The small molecule below binds the protein below.
Small molecule (SMILES): CC(=O)N[C@@H]1[C@@H](O)[C@H](O)[C@@H](CO)O[C@H]1O

Binding-site contacts:
Ligand atom C8 contacts residue ALA152 of chain 1.B at 3.9 Å (hydrophobic).
Ligand atom C6 contacts residue VAL156 of chain 1.B at 3.9 Å (hydrophobic).
Ligand atom C5 contacts residue VAL156 of chain 1.B at 3.9 Å (hydrophobic).
Ligand atom C7 contacts residue THR153 of chain 1.B at 4.3 Å.
Ligand atom C7 contacts residue GLU183 of chain 1.B at 4.4 Å.
Ligand atom O6 contacts residue VAL156 of chain 1.B at 4.3 Å.
Ligand atom C1 contacts residue THR153 of chain 1.B at 3.3 Å.
Ligand atom C5 contacts residue THR153 of chain 1.B at 4.2 Å.
Ligand atom C5 contacts residue ASN154 of chain 1.B at 4.3 Å.
Ligand atom N2 contacts residue THR153 of chain 1.B at 3.5 Å.
Ligand atom O7 contacts residue GLU183 of chain 1.B at 3.9 Å.
Ligand atom C5 contacts residue ASN151 of chain 1.B at 3.7 Å.
Ligand atom O3 contacts residue THR153 of chain 1.B at 4.4 Å.
Ligand atom C6 contacts residue VAL200 of chain 1.B at 4.1 Å (hydrophobic).
Ligand atom C8 contacts residue GLU183 of chain 1.B at 3.8 Å.
Ligand atom O5 contacts residue VAL156 of chain 1.B at 3.6 Å.
Ligand atom C3 contacts residue ASN151 of chain 1.B at 3.8 Å.
Ligand atom C8 contacts residue ASN151 of chain 1.B at 4.1 Å.
Ligand atom C8 contacts residue THR153 of chain 1.B at 4.1 Å.
Ligand atom O7 contacts residue ASN151 of chain 1.B at 3.3 Å (h-bond).
Ligand atom O5 contacts residue ASN151 of chain 1.B at 2.4 Å (h-bond).
Ligand atom C1 contacts residue VAL156 of chain 1.B at 4.3 Å (hydrophobic).
Ligand atom O5 contacts residue THR153 of chain 1.B at 4.2 Å.
Ligand atom C7 contacts residue ASN151 of chain 1.B at 3.1 Å.
Ligand atom C2 contacts residue THR153 of chain 1.B at 3.6 Å.
Ligand atom N2 contacts residue ASN151 of chain 1.B at 2.8 Å (h-bond).
Ligand atom C4 contacts residue THR153 of chain 1.B at 4.5 Å.
Ligand atom C3 contacts residue THR153 of chain 1.B at 3.6 Å.
Ligand atom C4 contacts residue ASN151 of chain 1.B at 4.2 Å.
Ligand atom C2 contacts residue ASN151 of chain 1.B at 2.5 Å.
Ligand atom C1 contacts residue ASN151 of chain 1.B at 1.4 Å.

Sequence of chain 1.B:
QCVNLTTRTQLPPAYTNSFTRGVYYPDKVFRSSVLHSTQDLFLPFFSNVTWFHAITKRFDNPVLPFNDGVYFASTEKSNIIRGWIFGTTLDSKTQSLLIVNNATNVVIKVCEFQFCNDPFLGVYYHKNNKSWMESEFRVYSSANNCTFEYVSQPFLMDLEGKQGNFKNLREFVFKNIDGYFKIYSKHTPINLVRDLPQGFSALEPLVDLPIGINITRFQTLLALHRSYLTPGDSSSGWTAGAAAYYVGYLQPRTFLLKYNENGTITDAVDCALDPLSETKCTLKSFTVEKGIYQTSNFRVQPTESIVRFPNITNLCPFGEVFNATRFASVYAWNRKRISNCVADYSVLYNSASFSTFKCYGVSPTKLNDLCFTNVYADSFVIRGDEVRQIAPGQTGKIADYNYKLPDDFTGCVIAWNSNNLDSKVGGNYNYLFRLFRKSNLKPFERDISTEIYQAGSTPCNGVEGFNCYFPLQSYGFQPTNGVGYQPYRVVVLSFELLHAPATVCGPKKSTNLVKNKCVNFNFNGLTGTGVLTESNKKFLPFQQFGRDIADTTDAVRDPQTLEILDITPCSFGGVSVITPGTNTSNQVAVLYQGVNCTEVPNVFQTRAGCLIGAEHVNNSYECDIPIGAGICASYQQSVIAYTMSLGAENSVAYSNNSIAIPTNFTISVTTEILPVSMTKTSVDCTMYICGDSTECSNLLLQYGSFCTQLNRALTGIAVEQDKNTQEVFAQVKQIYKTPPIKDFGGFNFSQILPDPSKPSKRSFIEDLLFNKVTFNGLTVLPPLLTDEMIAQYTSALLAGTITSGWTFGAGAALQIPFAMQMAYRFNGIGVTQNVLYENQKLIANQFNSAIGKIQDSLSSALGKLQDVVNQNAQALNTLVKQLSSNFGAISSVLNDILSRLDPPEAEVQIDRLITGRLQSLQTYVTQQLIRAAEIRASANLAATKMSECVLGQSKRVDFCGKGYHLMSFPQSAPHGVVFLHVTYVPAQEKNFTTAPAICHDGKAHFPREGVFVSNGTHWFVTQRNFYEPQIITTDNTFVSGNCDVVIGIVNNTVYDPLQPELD